Sequence of chain 1.C:
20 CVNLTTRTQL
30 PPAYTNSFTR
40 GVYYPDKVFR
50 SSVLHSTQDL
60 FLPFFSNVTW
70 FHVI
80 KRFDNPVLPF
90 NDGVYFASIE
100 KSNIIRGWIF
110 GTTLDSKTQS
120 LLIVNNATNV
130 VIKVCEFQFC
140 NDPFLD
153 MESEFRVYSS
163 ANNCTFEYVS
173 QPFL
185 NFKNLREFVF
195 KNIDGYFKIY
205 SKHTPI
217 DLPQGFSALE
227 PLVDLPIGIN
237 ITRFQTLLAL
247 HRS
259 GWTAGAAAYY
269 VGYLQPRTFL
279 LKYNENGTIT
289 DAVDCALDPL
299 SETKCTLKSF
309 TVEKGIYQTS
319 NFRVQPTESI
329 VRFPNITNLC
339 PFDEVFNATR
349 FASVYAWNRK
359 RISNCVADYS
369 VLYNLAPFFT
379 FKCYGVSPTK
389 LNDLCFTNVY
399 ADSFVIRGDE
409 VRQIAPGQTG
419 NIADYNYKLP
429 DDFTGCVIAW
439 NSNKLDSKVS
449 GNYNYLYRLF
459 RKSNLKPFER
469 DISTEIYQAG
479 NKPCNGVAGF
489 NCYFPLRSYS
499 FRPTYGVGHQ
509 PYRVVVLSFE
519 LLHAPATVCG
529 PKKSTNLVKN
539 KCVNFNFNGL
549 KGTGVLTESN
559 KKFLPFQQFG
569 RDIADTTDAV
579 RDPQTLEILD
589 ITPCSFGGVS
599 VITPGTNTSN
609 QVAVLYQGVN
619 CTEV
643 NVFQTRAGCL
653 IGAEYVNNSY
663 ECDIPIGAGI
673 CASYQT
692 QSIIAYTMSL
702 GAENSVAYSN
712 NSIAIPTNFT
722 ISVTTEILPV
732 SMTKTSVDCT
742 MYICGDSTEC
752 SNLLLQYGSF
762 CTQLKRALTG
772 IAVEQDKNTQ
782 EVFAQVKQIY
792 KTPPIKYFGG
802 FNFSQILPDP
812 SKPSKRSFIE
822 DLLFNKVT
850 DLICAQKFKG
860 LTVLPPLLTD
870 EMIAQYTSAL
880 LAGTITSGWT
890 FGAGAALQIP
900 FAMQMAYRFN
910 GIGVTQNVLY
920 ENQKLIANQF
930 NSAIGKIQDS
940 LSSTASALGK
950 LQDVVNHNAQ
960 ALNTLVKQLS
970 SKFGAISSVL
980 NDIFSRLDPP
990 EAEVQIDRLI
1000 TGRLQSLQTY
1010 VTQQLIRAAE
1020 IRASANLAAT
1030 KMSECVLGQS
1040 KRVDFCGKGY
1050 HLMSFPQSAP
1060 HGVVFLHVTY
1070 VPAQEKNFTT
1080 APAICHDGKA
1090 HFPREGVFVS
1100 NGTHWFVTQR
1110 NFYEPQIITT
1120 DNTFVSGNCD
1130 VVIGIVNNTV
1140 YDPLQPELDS

The protein below binds the small molecule below.
Small molecule (SMILES): CC(=O)N[C@@H]1[C@@H](O)[C@H](O)[C@@H](CO)O[C@H]1O

Binding-site contacts:
Ligand atom O3 contacts residue VAL130 of chain 1.C at 3.3 Å.
Ligand atom C3 contacts residue ASN128 of chain 1.C at 4.4 Å.
Ligand atom C1 contacts residue ASN125 of chain 1.C at 1.4 Å.
Ligand atom C8 contacts residue VAL123 of chain 1.C at 4.2 Å (hydrophobic).
Ligand atom C7 contacts residue ASN125 of chain 1.C at 3.2 Å.
Ligand atom C7 contacts residue VAL123 of chain 1.C at 4.1 Å (hydrophobic).
Ligand atom C1 contacts residue ASN128 of chain 1.C at 4.4 Å.
Ligand atom C3 contacts residue VAL130 of chain 1.C at 4.0 Å (hydrophobic).
Ligand atom O4 contacts residue ASN128 of chain 1.C at 3.8 Å.
Ligand atom O5 contacts residue ASN125 of chain 1.C at 2.4 Å (h-bond).
Ligand atom O7 contacts residue ASN125 of chain 1.C at 3.2 Å.
Ligand atom O6 contacts residue ASN128 of chain 1.C at 3.6 Å.
Ligand atom C6 contacts residue ASN128 of chain 1.C at 3.6 Å.
Ligand atom C3 contacts residue ASN125 of chain 1.C at 3.8 Å.
Ligand atom N2 contacts residue ASN125 of chain 1.C at 2.9 Å (h-bond).
Ligand atom C6 contacts residue THR127 of chain 1.C at 3.6 Å.
Ligand atom O7 contacts residue VAL130 of chain 1.C at 4.2 Å.
Ligand atom C8 contacts residue ASN125 of chain 1.C at 4.4 Å.
Ligand atom C2 contacts residue ASN125 of chain 1.C at 2.5 Å.
Ligand atom O5 contacts residue THR127 of chain 1.C at 4.1 Å.
Ligand atom O6 contacts residue THR127 of chain 1.C at 4.3 Å.
Ligand atom C5 contacts residue ASN125 of chain 1.C at 3.7 Å.
Ligand atom C2 contacts residue VAL130 of chain 1.C at 4.0 Å (hydrophobic).
Ligand atom O5 contacts residue ASN128 of chain 1.C at 3.5 Å (h-bond).
Ligand atom O7 contacts residue VAL123 of chain 1.C at 3.3 Å.
Ligand atom C4 contacts residue ASN128 of chain 1.C at 3.5 Å.
Ligand atom C5 contacts residue ASN128 of chain 1.C at 3.8 Å.
Ligand atom C4 contacts residue VAL130 of chain 1.C at 4.1 Å (hydrophobic).
Ligand atom C2 contacts residue ASN128 of chain 1.C at 4.2 Å.
Ligand atom C4 contacts residue ASN125 of chain 1.C at 4.2 Å.